Binding-site contacts:
Ligand atom C5 contacts residue ASN334 of chain 1.B at 3.6 Å.
Ligand atom C1 contacts residue SER362 of chain 1.B at 4.5 Å.
Ligand atom O4 contacts residue SER362 of chain 1.B at 3.9 Å.
Ligand atom O5 contacts residue ASN334 of chain 1.B at 2.3 Å (h-bond).
Ligand atom N2 contacts residue SER362 of chain 1.B at 4.1 Å.
Ligand atom C8 contacts residue VAL358 of chain 1.B at 3.5 Å (hydrophobic).
Ligand atom N2 contacts residue ASN334 of chain 1.B at 2.8 Å (h-bond).
Ligand atom O7 contacts residue ASN334 of chain 1.B at 4.3 Å.
Ligand atom C3 contacts residue ASN334 of chain 1.B at 3.7 Å.
Ligand atom C4 contacts residue SER362 of chain 1.B at 4.3 Å.
Ligand atom C2 contacts residue SER362 of chain 1.B at 4.3 Å.
Ligand atom C3 contacts residue SER362 of chain 1.B at 3.7 Å.
Ligand atom C7 contacts residue ASN334 of chain 1.B at 3.8 Å.
Ligand atom C1 contacts residue ASN334 of chain 1.B at 1.4 Å.
Ligand atom C2 contacts residue ASN334 of chain 1.B at 2.4 Å.
Ligand atom O6 contacts residue ASN334 of chain 1.B at 4.5 Å.
Ligand atom O3 contacts residue SER362 of chain 1.B at 4.1 Å.
Ligand atom C4 contacts residue ASN334 of chain 1.B at 4.2 Å.
Ligand atom C8 contacts residue GLY330 of chain 1.B at 4.4 Å.

Sequence of chain 1.B:
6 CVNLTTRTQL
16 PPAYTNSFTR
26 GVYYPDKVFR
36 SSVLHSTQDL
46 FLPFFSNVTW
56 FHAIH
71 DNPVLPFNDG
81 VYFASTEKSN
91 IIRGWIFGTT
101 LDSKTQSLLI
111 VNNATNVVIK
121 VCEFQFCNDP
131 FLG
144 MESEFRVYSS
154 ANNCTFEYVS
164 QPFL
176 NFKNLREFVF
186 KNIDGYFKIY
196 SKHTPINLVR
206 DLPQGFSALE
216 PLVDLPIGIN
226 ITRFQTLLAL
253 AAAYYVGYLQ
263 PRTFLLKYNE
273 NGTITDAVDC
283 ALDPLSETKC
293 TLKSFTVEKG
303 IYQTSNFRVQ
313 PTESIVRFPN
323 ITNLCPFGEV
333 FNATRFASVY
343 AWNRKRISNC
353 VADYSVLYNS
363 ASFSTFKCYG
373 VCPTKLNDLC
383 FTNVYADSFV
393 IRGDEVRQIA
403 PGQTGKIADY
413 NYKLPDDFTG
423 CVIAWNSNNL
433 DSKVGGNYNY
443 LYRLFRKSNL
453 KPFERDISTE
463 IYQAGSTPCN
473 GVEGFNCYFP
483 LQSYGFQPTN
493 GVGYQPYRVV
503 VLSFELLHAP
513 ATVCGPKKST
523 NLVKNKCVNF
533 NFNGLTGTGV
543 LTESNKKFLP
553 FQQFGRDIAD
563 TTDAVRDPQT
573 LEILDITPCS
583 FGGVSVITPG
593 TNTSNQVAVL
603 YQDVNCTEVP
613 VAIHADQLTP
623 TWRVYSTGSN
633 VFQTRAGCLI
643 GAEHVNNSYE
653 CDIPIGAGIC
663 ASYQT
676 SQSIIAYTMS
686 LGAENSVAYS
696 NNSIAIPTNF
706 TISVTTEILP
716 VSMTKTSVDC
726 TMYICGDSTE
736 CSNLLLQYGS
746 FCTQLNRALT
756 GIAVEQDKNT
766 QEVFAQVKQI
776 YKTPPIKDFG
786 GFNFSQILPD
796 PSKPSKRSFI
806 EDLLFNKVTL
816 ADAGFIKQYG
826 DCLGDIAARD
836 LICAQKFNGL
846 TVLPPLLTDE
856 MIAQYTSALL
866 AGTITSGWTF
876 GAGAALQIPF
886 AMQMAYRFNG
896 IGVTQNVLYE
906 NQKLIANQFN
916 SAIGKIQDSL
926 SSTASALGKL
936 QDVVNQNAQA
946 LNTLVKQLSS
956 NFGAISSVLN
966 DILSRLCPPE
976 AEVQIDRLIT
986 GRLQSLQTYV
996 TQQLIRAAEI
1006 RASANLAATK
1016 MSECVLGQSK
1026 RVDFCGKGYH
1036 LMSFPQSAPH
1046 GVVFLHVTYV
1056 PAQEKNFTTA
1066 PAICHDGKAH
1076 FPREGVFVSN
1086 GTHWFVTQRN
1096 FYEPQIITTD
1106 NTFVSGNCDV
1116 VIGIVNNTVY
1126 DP

A protein and the small-molecule ligand that binds it are described below.
Small molecule (SMILES): CC(=O)N[C@@H]1[C@@H](O)[C@H](O)[C@@H](CO)O[C@H]1O